Sequence of chain 1.A:
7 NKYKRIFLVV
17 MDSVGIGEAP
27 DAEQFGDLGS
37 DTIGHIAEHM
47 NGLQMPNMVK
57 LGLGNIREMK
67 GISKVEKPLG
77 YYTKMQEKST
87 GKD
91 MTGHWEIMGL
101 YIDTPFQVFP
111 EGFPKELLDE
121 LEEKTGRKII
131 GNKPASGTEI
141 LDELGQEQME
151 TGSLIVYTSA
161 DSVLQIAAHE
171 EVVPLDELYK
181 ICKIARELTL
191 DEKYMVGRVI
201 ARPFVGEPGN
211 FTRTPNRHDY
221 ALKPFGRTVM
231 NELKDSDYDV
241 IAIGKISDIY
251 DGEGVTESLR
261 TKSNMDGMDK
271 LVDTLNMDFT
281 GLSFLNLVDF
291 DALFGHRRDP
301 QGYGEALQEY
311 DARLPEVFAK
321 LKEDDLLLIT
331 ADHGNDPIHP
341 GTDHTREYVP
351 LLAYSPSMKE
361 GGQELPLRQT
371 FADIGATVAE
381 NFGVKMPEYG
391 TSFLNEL

Binding-site contacts:
Ligand atom O3 contacts residue SER159 of chain 1.A at 4.1 Å.
Ligand atom C6 contacts residue ARG202 of chain 1.A at 3.9 Å.
Ligand atom O1 contacts residue ARG202 of chain 1.A at 4.5 Å.
Ligand atom C6 contacts residue GLN165 of chain 1.A at 4.2 Å.
Ligand atom O1P contacts residue GLY137 of chain 1.A at 4.3 Å.
Ligand atom O5 contacts residue ILE200 of chain 1.A at 4.4 Å.
Ligand atom C2 contacts residue ILE200 of chain 1.A at 4.0 Å (hydrophobic).
Ligand atom O5 contacts residue GLN165 of chain 1.A at 4.4 Å.
Ligand atom O3 contacts residue ASP161 of chain 1.A at 3.9 Å.
Ligand atom C3 contacts residue SER159 of chain 1.A at 4.5 Å.
Ligand atom C4 contacts residue SER159 of chain 1.A at 3.6 Å.
Ligand atom O5 contacts residue ARG217 of chain 1.A at 4.5 Å.
Ligand atom C5 contacts residue ARG202 of chain 1.A at 3.9 Å.
Ligand atom O3P contacts residue GLN165 of chain 1.A at 4.5 Å.
Ligand atom C3 contacts residue VAL163 of chain 1.A at 4.4 Å (hydrophobic).
Ligand atom O2P contacts residue ARG213 of chain 1.A at 2.7 Å (salt-bridge).
Ligand atom C6 contacts residue SER159 of chain 1.A at 4.4 Å.
Ligand atom C1 contacts residue ARG202 of chain 1.A at 3.5 Å.
Ligand atom P contacts residue ARG213 of chain 1.A at 4.0 Å.
Ligand atom O5 contacts residue ARG202 of chain 1.A at 2.7 Å (salt-bridge).
Ligand atom C1 contacts residue ILE200 of chain 1.A at 4.4 Å (hydrophobic).
Ligand atom O2P contacts residue GLY137 of chain 1.A at 4.4 Å.
Ligand atom O3P contacts residue SER136 of chain 1.A at 3.5 Å.
Ligand atom O1X contacts residue ARG202 of chain 1.A at 4.4 Å.
Ligand atom O3 contacts residue VAL163 of chain 1.A at 3.5 Å.
Ligand atom O3P contacts residue ALA135 of chain 1.A at 4.1 Å.
Ligand atom O1P contacts residue SER136 of chain 1.A at 3.9 Å.
Ligand atom O3X contacts residue ARG217 of chain 1.A at 2.8 Å (salt-bridge).
Ligand atom P contacts residue GLY137 of chain 1.A at 4.1 Å.
Ligand atom O3P contacts residue TYR157 of chain 1.A at 4.5 Å.
Ligand atom P' contacts residue ARG217 of chain 1.A at 3.5 Å.
Ligand atom C1 contacts residue ARG217 of chain 1.A at 3.9 Å.
Ligand atom O2P contacts residue ARG202 of chain 1.A at 4.2 Å.
Ligand atom O3P contacts residue GLY137 of chain 1.A at 3.1 Å (h-bond).
Ligand atom O3P contacts residue ARG213 of chain 1.A at 4.2 Å.
Ligand atom O1 contacts residue ARG217 of chain 1.A at 4.2 Å.
Ligand atom O1X contacts residue ARG217 of chain 1.A at 2.9 Å (salt-bridge).
Ligand atom O4 contacts residue SER159 of chain 1.A at 3.0 Å (h-bond).

A small-molecule ligand and the protein it binds are described below.
Small molecule (SMILES): O=P(O)(O)OC[C@H]1O[C@H](O[P](=O)([O-])O)[C@H](O)[C@@H](O)[C@@H]1O